A protein and the small-molecule ligand that binds it are described below.
Small molecule (SMILES): O[C@@H]1[C@@H](O)[C@H](O)OC[C@H]1O

Binding-site contacts:
Ligand atom C1 contacts residue ARG11 of chain 1.A at 3.9 Å.
Ligand atom C4 contacts residue GLY12 of chain 1.A at 4.5 Å.
Ligand atom C1 contacts residue ALA68 of chain 1.A at 4.1 Å (hydrophobic).
Ligand atom C2 contacts residue GLY12 of chain 1.A at 4.2 Å.
Ligand atom O1 contacts residue SER65 of chain 1.A at 4.3 Å.
Ligand atom O1 contacts residue PHE63 of chain 1.A at 3.2 Å (h-bond).
Ligand atom O1 contacts residue ARG11 of chain 1.A at 3.2 Å (salt-bridge).
Ligand atom O5 contacts residue ALA64 of chain 1.A at 4.2 Å.
Ligand atom O2 contacts residue ARG11 of chain 1.A at 2.9 Å (salt-bridge).
Ligand atom O2 contacts residue GLY12 of chain 1.A at 4.3 Å.
Ligand atom O2 contacts residue GLY15 of chain 1.A at 3.2 Å.
Ligand atom C3 contacts residue VAL13 of chain 1.A at 3.6 Å (hydrophobic).
Ligand atom C3 contacts residue GLY15 of chain 1.A at 3.8 Å.
Ligand atom C5 contacts residue ALA68 of chain 1.A at 3.5 Å (hydrophobic).
Ligand atom O3 contacts residue VAL13 of chain 1.A at 4.2 Å.
Ligand atom O1 contacts residue ALA64 of chain 1.A at 4.1 Å.
Ligand atom O3 contacts residue GLY15 of chain 1.A at 4.0 Å.
Ligand atom C1 contacts residue SER65 of chain 1.A at 4.5 Å.
Ligand atom C4 contacts residue VAL13 of chain 1.A at 3.5 Å (hydrophobic).
Ligand atom C2 contacts residue GLY15 of chain 1.A at 4.1 Å.
Ligand atom C5 contacts residue VAL13 of chain 1.A at 3.8 Å (hydrophobic).
Ligand atom C5 contacts residue GLY12 of chain 1.A at 4.0 Å.
Ligand atom O5 contacts residue ALA68 of chain 1.A at 3.6 Å.
Ligand atom C3 contacts residue GLY12 of chain 1.A at 3.9 Å.
Ligand atom O4 contacts residue VAL13 of chain 1.A at 2.6 Å (h-bond).
Ligand atom C5 contacts residue SER65 of chain 1.A at 4.1 Å.
Ligand atom O5 contacts residue GLY12 of chain 1.A at 4.3 Å.
Ligand atom C2 contacts residue ARG11 of chain 1.A at 3.9 Å.
Ligand atom O5 contacts residue SER65 of chain 1.A at 3.3 Å.
Ligand atom C1 contacts residue GLY12 of chain 1.A at 3.7 Å.

Sequence of chain 1.A:
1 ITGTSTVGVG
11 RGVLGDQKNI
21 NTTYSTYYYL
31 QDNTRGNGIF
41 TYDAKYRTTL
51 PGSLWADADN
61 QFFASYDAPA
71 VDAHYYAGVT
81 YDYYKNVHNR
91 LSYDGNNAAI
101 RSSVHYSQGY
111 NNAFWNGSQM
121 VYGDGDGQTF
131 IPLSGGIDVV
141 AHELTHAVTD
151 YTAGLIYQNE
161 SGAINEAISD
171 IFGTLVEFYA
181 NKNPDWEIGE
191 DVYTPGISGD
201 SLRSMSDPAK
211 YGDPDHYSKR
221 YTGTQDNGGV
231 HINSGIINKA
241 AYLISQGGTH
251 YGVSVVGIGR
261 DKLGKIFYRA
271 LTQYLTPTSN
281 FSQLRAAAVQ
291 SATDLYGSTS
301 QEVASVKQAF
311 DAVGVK